A protein and the small-molecule ligand that binds it are described below.
Small molecule (SMILES): CC(=O)N[C@H]1[C@H](O[C@H]2[C@H](O)[C@@H](NC(C)=O)CO[C@@H]2CO)O[C@H](CO)[C@@H](O[C@@H]2O[C@H](CO)[C@@H](O)[C@H](O)[C@@H]2O)[C@@H]1O

Binding-site contacts:
Ligand atom C7 contacts residue SER357 of chain 1.K at 3.7 Å.
Ligand atom O5 contacts residue NAG2 of chain 1.PA at 4.3 Å.
Ligand atom O3 contacts residue NAG2 of chain 1.PA at 4.4 Å.
Ligand atom C1 contacts residue ASN332 of chain 1.K at 1.4 Å.
Ligand atom C3 contacts residue NAG2 of chain 1.PA at 4.2 Å.
Ligand atom C7 contacts residue NAG1 of chain 1.PA at 3.7 Å.
Ligand atom O7 contacts residue ASN355 of chain 1.K at 3.9 Å.
Ligand atom N2 contacts residue SER357 of chain 1.K at 4.2 Å.
Ligand atom C8 contacts residue THR341 of chain 1.K at 3.9 Å.
Ligand atom C7 contacts residue ASN332 of chain 1.K at 3.5 Å.
Ligand atom C8 contacts residue NAG1 of chain 1.PA at 4.0 Å.
Ligand atom O7 contacts residue SER357 of chain 1.K at 3.2 Å (h-bond).
Ligand atom O3 contacts residue NAG1 of chain 1.PA at 4.5 Å.
Ligand atom C6 contacts residue BMA3 of chain 1.PA at 4.3 Å.
Ligand atom O5 contacts residue ASN332 of chain 1.K at 2.4 Å (h-bond).
Ligand atom N2 contacts residue ASN332 of chain 1.K at 2.7 Å (h-bond).
Ligand atom C1 contacts residue SER333 of chain 1.K at 4.2 Å.
Ligand atom O7 contacts residue ASN332 of chain 1.K at 3.9 Å.
Ligand atom O6 contacts residue NAG2 of chain 1.PA at 4.4 Å.
Ligand atom C4 contacts residue ASN332 of chain 1.K at 4.2 Å.
Ligand atom C5 contacts residue NAG2 of chain 1.PA at 4.0 Å.
Ligand atom C2 contacts residue SER357 of chain 1.K at 4.3 Å.
Ligand atom C3 contacts residue ASN332 of chain 1.K at 3.7 Å.
Ligand atom C4 contacts residue NAG2 of chain 1.PA at 4.1 Å.
Ligand atom C5 contacts residue ASN332 of chain 1.K at 3.7 Å.
Ligand atom O4 contacts residue NAG2 of chain 1.PA at 3.4 Å.
Ligand atom O6 contacts residue NAG1 of chain 1.SB at 3.5 Å.
Ligand atom C6 contacts residue MAN5 of chain 1.PA at 4.4 Å.
Ligand atom C2 contacts residue ASN332 of chain 1.K at 2.4 Å.
Ligand atom O7 contacts residue NAG1 of chain 1.PA at 2.6 Å (h-bond).
Ligand atom O6 contacts residue MAN5 of chain 1.PA at 4.0 Å.
Ligand atom N2 contacts residue SER333 of chain 1.K at 4.1 Å.

Sequence of chain 1.K:
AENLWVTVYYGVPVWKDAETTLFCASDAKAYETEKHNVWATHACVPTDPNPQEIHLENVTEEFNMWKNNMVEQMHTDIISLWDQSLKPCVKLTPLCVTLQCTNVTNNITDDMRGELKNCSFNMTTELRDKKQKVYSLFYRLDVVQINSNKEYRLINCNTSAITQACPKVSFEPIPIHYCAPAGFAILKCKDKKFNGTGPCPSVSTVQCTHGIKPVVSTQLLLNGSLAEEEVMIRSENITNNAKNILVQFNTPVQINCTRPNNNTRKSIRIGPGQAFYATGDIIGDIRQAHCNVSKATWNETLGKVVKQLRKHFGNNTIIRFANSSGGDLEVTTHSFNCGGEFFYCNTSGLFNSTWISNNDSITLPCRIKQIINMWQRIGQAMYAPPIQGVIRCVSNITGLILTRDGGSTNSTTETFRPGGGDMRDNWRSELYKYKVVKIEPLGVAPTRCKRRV